Sequence of chain 1.O:
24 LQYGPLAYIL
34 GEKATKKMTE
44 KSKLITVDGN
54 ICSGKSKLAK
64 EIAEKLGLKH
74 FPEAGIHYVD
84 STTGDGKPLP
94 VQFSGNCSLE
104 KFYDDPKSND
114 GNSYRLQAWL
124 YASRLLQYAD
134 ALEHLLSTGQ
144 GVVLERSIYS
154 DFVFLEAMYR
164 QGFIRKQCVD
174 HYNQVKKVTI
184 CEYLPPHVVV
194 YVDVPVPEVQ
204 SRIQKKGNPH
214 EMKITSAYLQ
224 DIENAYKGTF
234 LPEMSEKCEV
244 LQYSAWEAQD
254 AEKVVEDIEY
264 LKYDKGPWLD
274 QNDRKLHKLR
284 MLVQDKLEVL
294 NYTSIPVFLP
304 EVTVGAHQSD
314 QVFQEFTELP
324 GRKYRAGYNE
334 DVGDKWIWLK

Binding-site contacts:
Ligand atom C6 contacts residue PHE157 of chain 1.O at 3.3 Å (hydrophobic).
Ligand atom C3' contacts residue TYR106 of chain 1.O at 3.0 Å (hydrophobic).
Ligand atom O3B contacts residue CYS55 of chain 1.O at 3.4 Å.
Ligand atom O1B contacts residue MG1 of chain 1.IC at 1.8 Å.
Ligand atom C2' contacts residue ILE54 of chain 1.O at 3.5 Å (hydrophobic).
Ligand atom O1G contacts residue MG1 of chain 1.IC at 2.3 Å.
Ligand atom O3G contacts residue LYS58 of chain 1.O at 2.9 Å (salt-bridge).
Ligand atom C2' contacts residue TYR106 of chain 1.O at 3.2 Å (hydrophobic).
Ligand atom O2B contacts residue LYS209 of chain 1.O at 2.3 Å (salt-bridge).
Ligand atom O2A contacts residue LYS58 of chain 1.O at 3.4 Å (salt-bridge).
Ligand atom C3' contacts residue ILE54 of chain 1.O at 3.6 Å (hydrophobic).
Ligand atom O2G contacts residue GLY57 of chain 1.O at 3.5 Å.
Ligand atom O1A contacts residue MG1 of chain 1.IC at 2.0 Å.
Ligand atom O6 contacts residue PHE157 of chain 1.O at 3.3 Å.
Ligand atom N2 contacts residue MET161 of chain 1.O at 3.5 Å (h-bond).
Ligand atom O3A contacts residue CYS55 of chain 1.O at 3.2 Å (h-bond).
Ligand atom O2B contacts residue CYS55 of chain 1.O at 3.4 Å (h-bond).
Ligand atom C2 contacts residue GLN120 of chain 1.O at 3.5 Å.
Ligand atom N1 contacts residue PHE157 of chain 1.O at 3.1 Å.
Ligand atom C1' contacts residue TYR106 of chain 1.O at 3.4 Å (hydrophobic).
Ligand atom O2A contacts residue ARG149 of chain 1.O at 2.5 Å (salt-bridge).
Ligand atom PA contacts residue MG1 of chain 1.IC at 3.1 Å.
Ligand atom PG contacts residue MG1 of chain 1.IC at 3.3 Å.
Ligand atom N1 contacts residue GLN120 of chain 1.O at 2.6 Å (h-bond).
Ligand atom N2 contacts residue GLN120 of chain 1.O at 3.5 Å (h-bond).
Ligand atom O3B contacts residue MG1 of chain 1.IC at 3.5 Å.
Ligand atom O6 contacts residue GLN120 of chain 1.O at 3.5 Å (h-bond).
Ligand atom O3A contacts residue MG1 of chain 1.IC at 3.4 Å.
Ligand atom O2G contacts residue SER59 of chain 1.O at 2.6 Å (h-bond).
Ligand atom O3G contacts residue GLY57 of chain 1.O at 2.9 Å (h-bond).
Ligand atom PB contacts residue MG1 of chain 1.IC at 2.9 Å.
Ligand atom O2A contacts residue GLU76 of chain 1.O at 3.6 Å (salt-bridge).
Ligand atom N7 contacts residue ARG127 of chain 1.O at 2.9 Å (salt-bridge).
Ligand atom O4' contacts residue LEU102 of chain 1.O at 3.4 Å.
Ligand atom O6 contacts residue ASP154 of chain 1.O at 3.0 Å (salt-bridge).
Ligand atom C4' contacts residue TYR106 of chain 1.O at 3.5 Å (hydrophobic).
Ligand atom O1A contacts residue GLU76 of chain 1.O at 3.6 Å (salt-bridge).
Ligand atom O3' contacts residue TYR106 of chain 1.O at 1.9 Å (h-bond).
Ligand atom N2 contacts residue PHE105 of chain 1.O at 3.5 Å.
Ligand atom C6 contacts residue GLN120 of chain 1.O at 3.6 Å.

A protein and the small-molecule ligand that binds it are described below.
Small molecule (SMILES): Nc1nc2c(ncn2[C@H]2C[C@H](O)[C@@H](CO[P](=O)(O)O[P](=O)(O)OP(=O)(O)O)O2)c(=O)[nH]1